Sequence of chain 1.A:
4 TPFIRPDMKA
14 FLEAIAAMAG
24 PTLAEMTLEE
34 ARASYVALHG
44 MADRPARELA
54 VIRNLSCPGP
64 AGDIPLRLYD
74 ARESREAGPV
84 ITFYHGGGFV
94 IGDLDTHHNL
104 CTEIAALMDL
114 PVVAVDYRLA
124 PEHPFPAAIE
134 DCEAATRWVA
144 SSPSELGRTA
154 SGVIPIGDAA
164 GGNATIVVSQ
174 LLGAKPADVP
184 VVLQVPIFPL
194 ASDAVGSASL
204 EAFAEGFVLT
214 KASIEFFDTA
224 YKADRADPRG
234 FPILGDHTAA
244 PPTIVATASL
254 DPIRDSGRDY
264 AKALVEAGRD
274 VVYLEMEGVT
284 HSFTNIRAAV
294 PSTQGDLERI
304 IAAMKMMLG

Binding-site contacts:
Ligand atom C3 contacts residue LEU26 of chain 1.A at 4.1 Å (hydrophobic).
Ligand atom O2 contacts residue GLY90 of chain 1.A at 4.3 Å.
Ligand atom O3 contacts residue TYR38 of chain 1.A at 3.8 Å.
Ligand atom C2 contacts residue LEU26 of chain 1.A at 4.2 Å (hydrophobic).
Ligand atom O2 contacts residue TYR38 of chain 1.A at 4.2 Å.
Ligand atom C5 contacts residue LEU41 of chain 1.A at 3.7 Å (hydrophobic).
Ligand atom C6 contacts residue VAL211 of chain 1.A at 3.7 Å (hydrophobic).
Ligand atom C5 contacts residue VAL211 of chain 1.A at 3.7 Å (hydrophobic).
Ligand atom N1 contacts residue LEU212 of chain 1.A at 4.0 Å.
Ligand atom C4 contacts residue LEU41 of chain 1.A at 4.3 Å (hydrophobic).
Ligand atom C3 contacts residue SER216 of chain 1.A at 4.3 Å.
Ligand atom C6 contacts residue TYR38 of chain 1.A at 4.2 Å (hydrophobic).
Ligand atom O2 contacts residue ILE94 of chain 1.A at 4.5 Å.
Ligand atom C1 contacts residue LEU212 of chain 1.A at 4.4 Å (hydrophobic).
Ligand atom O3 contacts residue HIS284 of chain 1.A at 3.7 Å.
Ligand atom C6 contacts residue LEU41 of chain 1.A at 4.2 Å (hydrophobic).
Ligand atom C6 contacts residue SER285 of chain 1.A at 4.1 Å.
Ligand atom C1 contacts residue TYR38 of chain 1.A at 4.0 Å (hydrophobic).
Ligand atom C2 contacts residue ILE94 of chain 1.A at 4.2 Å (hydrophobic).
Ligand atom OH contacts residue LEU41 of chain 1.A at 4.4 Å.
Ligand atom O2 contacts residue PHE220 of chain 1.A at 3.6 Å.
Ligand atom O2 contacts residue LEU212 of chain 1.A at 3.9 Å.
Ligand atom C2 contacts residue PHE220 of chain 1.A at 4.5 Å (hydrophobic).
Ligand atom C2 contacts residue TYR38 of chain 1.A at 4.4 Å (hydrophobic).
Ligand atom O3 contacts residue LEU212 of chain 1.A at 4.4 Å.
Ligand atom N1 contacts residue SER285 of chain 1.A at 4.3 Å.
Ligand atom C4 contacts residue VAL211 of chain 1.A at 4.0 Å (hydrophobic).
Ligand atom O3 contacts residue SER285 of chain 1.A at 3.2 Å (h-bond).
Ligand atom N1 contacts residue TYR38 of chain 1.A at 3.8 Å.
Ligand atom OH contacts residue VAL211 of chain 1.A at 4.3 Å.

A small-molecule ligand and the protein it binds are described below.
Small molecule (SMILES): O=[N+]([O-])c1ccc(O)cc1